Binding-site contacts:
Ligand atom C3 contacts residue ASN242 of chain 2.A at 3.8 Å.
Ligand atom C7 contacts residue ASN242 of chain 2.A at 3.7 Å.
Ligand atom C2 contacts residue ASN242 of chain 2.A at 2.5 Å.
Ligand atom C4 contacts residue ASN242 of chain 2.A at 4.2 Å.
Ligand atom N2 contacts residue ASN242 of chain 2.A at 3.0 Å (h-bond).
Ligand atom C5 contacts residue ASN242 of chain 2.A at 3.7 Å.
Ligand atom O5 contacts residue ASN242 of chain 2.A at 2.3 Å (h-bond).
Ligand atom C8 contacts residue ILE240 of chain 2.A at 3.5 Å (hydrophobic).
Ligand atom C1 contacts residue ASN242 of chain 2.A at 1.4 Å.
Ligand atom C7 contacts residue ILE240 of chain 2.A at 4.3 Å (hydrophobic).
Ligand atom O7 contacts residue ASN242 of chain 2.A at 4.0 Å.
Ligand atom N2 contacts residue ILE240 of chain 2.A at 4.1 Å.

A protein and the small-molecule ligand that binds it are described below.
Small molecule (SMILES): CC(=O)N[C@@H]1[C@@H](O)[C@H](O)[C@@H](CO)O[C@H]1O

Sequence of chain 2.A:
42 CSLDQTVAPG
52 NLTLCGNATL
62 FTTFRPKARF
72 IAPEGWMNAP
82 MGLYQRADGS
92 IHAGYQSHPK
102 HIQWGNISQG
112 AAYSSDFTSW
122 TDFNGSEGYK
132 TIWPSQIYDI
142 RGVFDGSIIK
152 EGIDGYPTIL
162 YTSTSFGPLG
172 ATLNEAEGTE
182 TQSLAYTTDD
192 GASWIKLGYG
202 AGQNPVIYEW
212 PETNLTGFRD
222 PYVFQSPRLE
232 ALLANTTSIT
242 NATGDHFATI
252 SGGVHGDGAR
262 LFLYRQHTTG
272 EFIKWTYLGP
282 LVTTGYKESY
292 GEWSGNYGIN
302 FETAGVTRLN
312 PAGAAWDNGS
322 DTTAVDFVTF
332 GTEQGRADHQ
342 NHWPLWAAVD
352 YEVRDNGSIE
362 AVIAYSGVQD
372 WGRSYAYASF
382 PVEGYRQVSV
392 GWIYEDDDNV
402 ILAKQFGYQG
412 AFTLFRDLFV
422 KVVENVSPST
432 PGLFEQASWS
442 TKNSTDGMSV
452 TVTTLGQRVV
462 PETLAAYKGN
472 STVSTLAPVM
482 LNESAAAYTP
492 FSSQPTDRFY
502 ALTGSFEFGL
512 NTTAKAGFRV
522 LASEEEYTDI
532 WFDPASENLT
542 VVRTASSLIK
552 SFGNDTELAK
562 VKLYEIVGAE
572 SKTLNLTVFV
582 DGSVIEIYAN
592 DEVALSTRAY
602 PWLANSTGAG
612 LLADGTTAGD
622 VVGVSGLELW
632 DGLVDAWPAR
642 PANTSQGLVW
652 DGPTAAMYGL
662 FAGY